This small molecule binds to this protein.
Small molecule (SMILES): COC1=C(OC)C(=O)C(C/C=C(/C)CCC=C(C)CC/C=C(/C)CC/C=C(\C)CC/C=C(\C)CC/C=C(\C)CC/C=C(/C)CCC=C(C)CCC=C(C)CCC=C(C)C)=C(C)C1=O

Binding-site contacts:
Ligand atom C4 contacts residue PRO169 of chain 1.B at 4.2 Å (hydrophobic).
Ligand atom CM2 contacts residue TYR58 of chain 1.D at 2.8 Å (hydrophobic).
Ligand atom C4 contacts residue ILE40 of chain 1.C at 3.6 Å (hydrophobic).
Ligand atom O1 contacts residue TYR58 of chain 1.D at 2.8 Å (h-bond).
Ligand atom C7 contacts residue ILE27 of chain 1.C at 4.2 Å (hydrophobic).
Ligand atom C3 contacts residue ILE40 of chain 1.C at 4.0 Å (hydrophobic).
Ligand atom C6 contacts residue TRP173 of chain 1.B at 4.1 Å (hydrophobic).
Ligand atom C6 contacts residue PRO169 of chain 1.B at 3.7 Å (hydrophobic).
Ligand atom CM5 contacts residue ILE27 of chain 1.C at 3.7 Å (hydrophobic).
Ligand atom O3 contacts residue SER39 of chain 1.C at 3.1 Å (h-bond).
Ligand atom O3 contacts residue ILE40 of chain 1.C at 3.9 Å.
Ligand atom O2 contacts residue ARG43 of chain 1.C at 3.8 Å.
Ligand atom C7 contacts residue TRP173 of chain 1.B at 3.4 Å (hydrophobic).
Ligand atom C2 contacts residue ILE218 of chain 1.B at 3.6 Å (hydrophobic).
Ligand atom O1 contacts residue PRO169 of chain 1.B at 4.0 Å.
Ligand atom O1 contacts residue TRP173 of chain 1.B at 2.8 Å (h-bond).
Ligand atom O4 contacts residue ILE218 of chain 1.B at 4.3 Å.
Ligand atom CM5 contacts residue TRP32 of chain 1.C at 3.3 Å (hydrophobic).
Ligand atom C1 contacts residue TYR58 of chain 1.D at 3.5 Å (hydrophobic).
Ligand atom O4 contacts residue MET36 of chain 1.C at 2.9 Å (h-bond).
Ligand atom O2 contacts residue TYR58 of chain 1.D at 3.6 Å (h-bond).
Ligand atom O3 contacts residue ILE218 of chain 1.B at 3.0 Å.
Ligand atom O2 contacts residue ILE218 of chain 1.B at 3.6 Å.
Ligand atom C5 contacts residue PRO169 of chain 1.B at 3.9 Å (hydrophobic).
Ligand atom CM3 contacts residue SER39 of chain 1.C at 2.8 Å.
Ligand atom O4 contacts residue ILE40 of chain 1.C at 3.6 Å.
Ligand atom C4 contacts residue ILE218 of chain 1.B at 4.2 Å (hydrophobic).
Ligand atom CM3 contacts residue ILE40 of chain 1.C at 3.4 Å (hydrophobic).
Ligand atom CM5 contacts residue MET36 of chain 1.C at 4.2 Å (hydrophobic).
Ligand atom C7 contacts residue PRO169 of chain 1.B at 4.1 Å (hydrophobic).
Ligand atom C3 contacts residue ILE218 of chain 1.B at 3.4 Å (hydrophobic).
Ligand atom CM2 contacts residue ARG43 of chain 1.C at 2.6 Å.
Ligand atom C5 contacts residue ILE40 of chain 1.C at 4.1 Å (hydrophobic).
Ligand atom CM3 contacts residue ILE218 of chain 1.B at 3.9 Å (hydrophobic).
Ligand atom C2 contacts residue PRO169 of chain 1.B at 4.2 Å (hydrophobic).
Ligand atom C1 contacts residue PRO169 of chain 1.B at 3.7 Å (hydrophobic).
Ligand atom C2 contacts residue TYR58 of chain 1.D at 4.0 Å (hydrophobic).
Ligand atom C4 contacts residue MET36 of chain 1.C at 4.1 Å (hydrophobic).
Ligand atom O4 contacts residue SER39 of chain 1.C at 4.3 Å.
Ligand atom C1 contacts residue TRP173 of chain 1.B at 3.6 Å (hydrophobic).

Sequence of chain 1.D:
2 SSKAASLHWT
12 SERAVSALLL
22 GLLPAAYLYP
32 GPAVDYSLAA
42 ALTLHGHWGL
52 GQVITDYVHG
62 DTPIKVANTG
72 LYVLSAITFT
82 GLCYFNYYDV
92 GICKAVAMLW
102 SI

Sequence of chain 1.C:
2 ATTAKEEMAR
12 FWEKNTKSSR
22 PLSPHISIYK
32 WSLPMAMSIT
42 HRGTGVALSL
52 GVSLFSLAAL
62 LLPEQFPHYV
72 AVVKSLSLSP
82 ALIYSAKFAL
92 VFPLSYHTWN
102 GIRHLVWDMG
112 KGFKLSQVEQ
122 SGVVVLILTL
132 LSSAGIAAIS

Sequence of chain 1.B:
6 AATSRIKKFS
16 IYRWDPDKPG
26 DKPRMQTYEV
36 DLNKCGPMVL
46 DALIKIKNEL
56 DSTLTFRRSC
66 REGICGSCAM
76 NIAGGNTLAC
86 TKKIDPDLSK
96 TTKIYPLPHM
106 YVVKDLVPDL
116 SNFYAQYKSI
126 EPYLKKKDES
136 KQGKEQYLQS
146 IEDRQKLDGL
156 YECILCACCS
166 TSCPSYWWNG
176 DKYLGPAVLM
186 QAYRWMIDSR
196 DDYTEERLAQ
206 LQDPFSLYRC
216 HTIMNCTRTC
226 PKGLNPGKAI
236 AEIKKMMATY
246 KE